Sequence of chain 2.A:
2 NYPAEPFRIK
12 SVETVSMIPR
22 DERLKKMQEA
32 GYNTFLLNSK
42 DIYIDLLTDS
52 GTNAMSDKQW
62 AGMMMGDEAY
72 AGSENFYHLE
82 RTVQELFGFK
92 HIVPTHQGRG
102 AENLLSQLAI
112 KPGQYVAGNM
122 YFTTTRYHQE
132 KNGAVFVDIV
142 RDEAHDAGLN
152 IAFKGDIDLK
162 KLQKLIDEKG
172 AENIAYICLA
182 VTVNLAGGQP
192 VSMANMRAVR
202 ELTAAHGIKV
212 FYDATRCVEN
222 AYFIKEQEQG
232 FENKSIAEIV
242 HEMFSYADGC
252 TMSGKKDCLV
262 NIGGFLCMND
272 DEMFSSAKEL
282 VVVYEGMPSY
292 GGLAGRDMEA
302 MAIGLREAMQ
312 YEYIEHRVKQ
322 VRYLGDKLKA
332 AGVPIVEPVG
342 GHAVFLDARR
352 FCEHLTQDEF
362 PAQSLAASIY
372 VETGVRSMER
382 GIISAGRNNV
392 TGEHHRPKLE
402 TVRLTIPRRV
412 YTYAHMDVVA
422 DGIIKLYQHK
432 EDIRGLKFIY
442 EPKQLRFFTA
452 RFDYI

The small molecule below binds the protein below.
Small molecule (SMILES): Oc1ccncc1

Binding-site contacts:
Ligand atom C3 contacts residue LYS41 of chain 1.B at 4.0 Å.
Ligand atom C contacts residue LYS41 of chain 1.B at 3.7 Å.
Ligand atom C3 contacts residue VAL16 of chain 1.B at 4.0 Å (hydrophobic).
Ligand atom N contacts residue ILE43 of chain 1.B at 4.5 Å.
Ligand atom C1 contacts residue ASP68 of chain 1.A at 3.2 Å.
Ligand atom O contacts residue LYS41 of chain 1.B at 3.9 Å.
Ligand atom C1 contacts residue GLU14 of chain 1.B at 3.7 Å.
Ligand atom N contacts residue VAL16 of chain 1.B at 4.0 Å.
Ligand atom C4 contacts residue THR15 of chain 1.B at 3.9 Å.
Ligand atom O contacts residue GLU75 of chain 1.A at 3.2 Å.
Ligand atom N contacts residue SER40 of chain 1.B at 4.1 Å.
Ligand atom C4 contacts residue SER40 of chain 1.B at 4.4 Å.
Ligand atom C contacts residue ASP68 of chain 1.A at 3.4 Å.
Ligand atom C1 contacts residue SER40 of chain 1.B at 3.0 Å.
Ligand atom C contacts residue GLU75 of chain 1.A at 4.3 Å.
Ligand atom C3 contacts residue THR15 of chain 1.B at 2.9 Å.
Ligand atom N contacts residue GLU14 of chain 1.B at 4.1 Å.
Ligand atom C3 contacts residue SER40 of chain 1.B at 4.3 Å.
Ligand atom C2 contacts residue SER40 of chain 1.B at 3.5 Å.
Ligand atom C2 contacts residue GLU14 of chain 1.B at 3.4 Å.
Ligand atom N contacts residue ARG9 of chain 2.A at 4.3 Å.
Ligand atom O contacts residue SER40 of chain 1.B at 4.2 Å.
Ligand atom C2 contacts residue ARG9 of chain 2.A at 3.9 Å.
Ligand atom C contacts residue SER40 of chain 1.B at 3.9 Å.
Ligand atom C2 contacts residue THR15 of chain 1.B at 4.1 Å.
Ligand atom O contacts residue ASP68 of chain 1.A at 2.7 Å (salt-bridge).
Ligand atom C4 contacts residue LYS41 of chain 1.B at 3.5 Å.
Ligand atom C2 contacts residue ASP68 of chain 1.A at 4.2 Å.
Ligand atom N contacts residue THR15 of chain 1.B at 3.0 Å (h-bond).
Ligand atom C1 contacts residue LYS41 of chain 1.B at 4.4 Å.

Sequence of chain 1.B:
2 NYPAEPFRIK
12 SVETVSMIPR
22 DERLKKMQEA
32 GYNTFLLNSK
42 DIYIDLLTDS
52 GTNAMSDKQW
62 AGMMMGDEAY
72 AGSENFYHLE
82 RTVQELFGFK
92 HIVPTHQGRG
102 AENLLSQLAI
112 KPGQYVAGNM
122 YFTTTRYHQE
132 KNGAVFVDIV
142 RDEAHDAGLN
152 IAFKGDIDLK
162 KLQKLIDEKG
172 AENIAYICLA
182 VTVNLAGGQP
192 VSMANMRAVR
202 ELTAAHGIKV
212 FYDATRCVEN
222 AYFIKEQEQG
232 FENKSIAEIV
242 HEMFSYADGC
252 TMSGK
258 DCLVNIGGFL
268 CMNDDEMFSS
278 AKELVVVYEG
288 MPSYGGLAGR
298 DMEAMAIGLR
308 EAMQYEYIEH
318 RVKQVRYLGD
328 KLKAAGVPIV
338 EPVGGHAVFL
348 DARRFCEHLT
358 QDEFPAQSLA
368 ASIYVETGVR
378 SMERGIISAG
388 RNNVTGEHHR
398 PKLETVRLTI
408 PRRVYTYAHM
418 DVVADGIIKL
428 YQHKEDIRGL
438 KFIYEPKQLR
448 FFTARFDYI

Sequence of chain 1.A:
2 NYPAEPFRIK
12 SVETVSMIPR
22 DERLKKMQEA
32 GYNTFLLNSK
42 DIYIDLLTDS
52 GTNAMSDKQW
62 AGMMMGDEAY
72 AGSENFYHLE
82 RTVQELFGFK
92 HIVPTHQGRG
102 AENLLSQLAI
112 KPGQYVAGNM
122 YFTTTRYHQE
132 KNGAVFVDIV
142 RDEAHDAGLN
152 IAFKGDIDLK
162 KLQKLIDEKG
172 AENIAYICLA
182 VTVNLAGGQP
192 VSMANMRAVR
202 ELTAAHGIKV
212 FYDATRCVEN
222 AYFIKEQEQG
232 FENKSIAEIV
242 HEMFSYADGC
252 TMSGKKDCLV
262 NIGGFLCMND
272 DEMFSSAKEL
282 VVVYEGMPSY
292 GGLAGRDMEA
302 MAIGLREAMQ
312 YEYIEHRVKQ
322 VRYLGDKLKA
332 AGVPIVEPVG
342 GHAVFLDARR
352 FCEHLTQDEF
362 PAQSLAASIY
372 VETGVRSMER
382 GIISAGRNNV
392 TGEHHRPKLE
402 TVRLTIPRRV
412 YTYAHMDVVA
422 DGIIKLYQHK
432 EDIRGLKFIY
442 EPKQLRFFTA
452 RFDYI